Binding-site contacts:
Ligand atom C10 contacts residue ACT1 of chain 2.E at 3.8 Å.
Ligand atom O17 contacts residue LYS185 of chain 2.A at 3.7 Å.
Ligand atom C11 contacts residue MET181 of chain 2.A at 3.7 Å (hydrophobic).
Ligand atom C12 contacts residue MET181 of chain 2.A at 3.9 Å (hydrophobic).
Ligand atom C1 contacts residue TYR178 of chain 2.A at 3.5 Å (hydrophobic).
Ligand atom C11 contacts residue MET118 of chain 2.A at 3.9 Å (hydrophobic).
Ligand atom C12 contacts residue PHE117 of chain 2.A at 3.6 Å (hydrophobic).
Ligand atom C17 contacts residue LEU238 of chain 2.A at 3.8 Å (hydrophobic).
Ligand atom O7 contacts residue NAD1 of chain 2.B at 3.1 Å (h-bond).
Ligand atom NAB contacts residue GLY116 of chain 2.A at 3.3 Å (h-bond).
Ligand atom NAB contacts residue NAD1 of chain 2.B at 3.3 Å.
Ligand atom O7 contacts residue ALA218 of chain 2.A at 3.6 Å.
Ligand atom C2 contacts residue NAD1 of chain 2.B at 3.2 Å.
Ligand atom C4 contacts residue NAD1 of chain 2.B at 3.6 Å.
Ligand atom C11 contacts residue ACT1 of chain 2.E at 3.3 Å.
Ligand atom CAD contacts residue NAD1 of chain 2.B at 3.7 Å.
Ligand atom C19 contacts residue TYR178 of chain 2.A at 3.8 Å (hydrophobic).
Ligand atom C14 contacts residue NAD1 of chain 2.B at 3.3 Å.
Ligand atom C5 contacts residue NAD1 of chain 2.B at 3.5 Å.
Ligand atom C13 contacts residue ALA218 of chain 2.A at 3.7 Å (hydrophobic).
Ligand atom C12 contacts residue ACT1 of chain 2.E at 3.5 Å.
Ligand atom C10 contacts residue MET181 of chain 2.A at 3.6 Å (hydrophobic).
Ligand atom C10 contacts residue MET123 of chain 2.A at 3.7 Å (hydrophobic).
Ligand atom C8 contacts residue NAD1 of chain 2.B at 3.6 Å.
Ligand atom C8 contacts residue ALA218 of chain 2.A at 3.8 Å (hydrophobic).
Ligand atom C16 contacts residue PHE169 of chain 2.A at 3.8 Å (hydrophobic).
Ligand atom C12 contacts residue GLY116 of chain 2.A at 3.6 Å.
Ligand atom C3 contacts residue ILE222 of chain 2.A at 3.8 Å (hydrophobic).
Ligand atom NAB contacts residue ALA218 of chain 2.A at 3.7 Å.
Ligand atom O17 contacts residue TYR178 of chain 2.A at 2.4 Å (h-bond).
Ligand atom C3 contacts residue NAD1 of chain 2.B at 3.2 Å.
Ligand atom C4 contacts residue MET219 of chain 2.A at 3.7 Å (hydrophobic).
Ligand atom C6 contacts residue TYR178 of chain 2.A at 3.3 Å (hydrophobic).
Ligand atom C6 contacts residue NAD1 of chain 2.B at 3.4 Å.
Ligand atom CAD contacts residue ALA218 of chain 2.A at 3.5 Å (hydrophobic).
Ligand atom C1 contacts residue NAD1 of chain 2.B at 3.6 Å.
Ligand atom CAD contacts residue GLY116 of chain 2.A at 3.5 Å.
Ligand atom C19 contacts residue PRO176 of chain 2.A at 3.1 Å (hydrophobic).
Ligand atom O17 contacts residue NAD1 of chain 2.B at 2.5 Å (h-bond).
Ligand atom C3 contacts residue MET219 of chain 2.A at 3.8 Å (hydrophobic).

Sequence of chain 2.A:
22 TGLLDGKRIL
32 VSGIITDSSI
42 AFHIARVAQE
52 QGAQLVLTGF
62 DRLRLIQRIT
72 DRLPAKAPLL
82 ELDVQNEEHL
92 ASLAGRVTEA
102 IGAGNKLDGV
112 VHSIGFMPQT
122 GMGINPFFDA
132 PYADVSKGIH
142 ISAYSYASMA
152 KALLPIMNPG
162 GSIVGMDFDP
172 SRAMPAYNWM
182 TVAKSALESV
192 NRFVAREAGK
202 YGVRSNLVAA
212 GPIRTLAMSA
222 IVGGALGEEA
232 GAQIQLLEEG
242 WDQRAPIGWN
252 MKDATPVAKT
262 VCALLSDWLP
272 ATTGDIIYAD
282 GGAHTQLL

The small molecule below binds the protein below.
Small molecule (SMILES): CCCCCCc1ccc(Oc2ccccc2C#N)c(O)c1